Sequence of chain 1.C:
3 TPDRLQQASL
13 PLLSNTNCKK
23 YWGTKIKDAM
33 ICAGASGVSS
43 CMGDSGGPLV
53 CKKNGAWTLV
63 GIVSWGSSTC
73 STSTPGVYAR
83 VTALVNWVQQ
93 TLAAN

Sequence of chain 1.B:
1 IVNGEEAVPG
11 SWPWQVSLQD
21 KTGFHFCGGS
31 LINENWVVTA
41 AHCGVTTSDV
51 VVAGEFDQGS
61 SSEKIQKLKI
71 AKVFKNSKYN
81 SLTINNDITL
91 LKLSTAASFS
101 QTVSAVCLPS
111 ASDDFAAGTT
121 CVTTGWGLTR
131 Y

The small molecule below binds the protein below.
Small molecule (SMILES): N[C@@H](CO)C(=O)N[C@@H](CC1=CN=C2CC=CC=C12)C(=O)N1CCC[C@H]1C(=O)N[C@H](C=O)CC1=CN=C2C=CC=CC12

Sequence of chain 1.E:
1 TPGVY

Binding-site contacts:
Ligand atom N contacts residue GLY3 of chain 1.E at 0.9 Å.
Ligand atom CG contacts residue TYR5 of chain 1.E at 0.4 Å (hydrophobic).
Ligand atom CA contacts residue VAL4 of chain 1.E at 1.4 Å (hydrophobic).
Ligand atom CD contacts residue VAL4 of chain 1.E at 1.4 Å (hydrophobic).
Ligand atom O contacts residue TYR5 of chain 1.E at 1.6 Å (h-bond).
Ligand atom C contacts residue PRO2 of chain 1.E at 1.9 Å (hydrophobic).
Ligand atom CE2 contacts residue TYR5 of chain 1.E at 0.5 Å (hydrophobic).
Ligand atom N contacts residue VAL4 of chain 1.E at 2.0 Å (h-bond).
Ligand atom C contacts residue VAL4 of chain 1.E at 0.5 Å (hydrophobic).
Ligand atom OG contacts residue PRO2 of chain 1.E at 0.7 Å.
Ligand atom CB contacts residue TYR5 of chain 1.E at 0.8 Å (hydrophobic).
Ligand atom CD1 contacts residue TYR5 of chain 1.E at 0.2 Å (hydrophobic).
Ligand atom CA contacts residue TYR5 of chain 1.E at 0.9 Å (hydrophobic).
Ligand atom C contacts residue SER47 of chain 1.C at 1.4 Å.
Ligand atom O contacts residue VAL4 of chain 1.E at 1.5 Å.
Ligand atom CD2 contacts residue TYR5 of chain 1.E at 0.6 Å (hydrophobic).
Ligand atom N contacts residue PRO2 of chain 1.E at 1.3 Å.
Ligand atom CA contacts residue GLY3 of chain 1.E at 1.3 Å.
Ligand atom O contacts residue GLY3 of chain 1.E at 1.4 Å (h-bond).
Ligand atom N contacts residue VAL4 of chain 1.E at 0.8 Å.
Ligand atom CA contacts residue VAL4 of chain 1.E at 1.0 Å (hydrophobic).
Ligand atom CE3 contacts residue TYR5 of chain 1.E at 1.5 Å (hydrophobic).
Ligand atom C contacts residue TYR5 of chain 1.E at 1.6 Å (hydrophobic).
Ligand atom C contacts residue VAL4 of chain 1.E at 1.1 Å (hydrophobic).
Ligand atom O contacts residue TYR5 of chain 1.E at 1.4 Å (h-bond).
Ligand atom CB contacts residue PRO2 of chain 1.E at 1.3 Å (hydrophobic).
Ligand atom CA contacts residue TYR5 of chain 1.E at 2.0 Å (hydrophobic).
Ligand atom NE1 contacts residue TYR5 of chain 1.E at 0.2 Å.
Ligand atom CG contacts residue VAL4 of chain 1.E at 1.6 Å (hydrophobic).
Ligand atom C contacts residue TYR5 of chain 1.E at 0.7 Å (hydrophobic).
Ligand atom CA contacts residue GLY3 of chain 1.E at 1.3 Å.
Ligand atom CB contacts residue VAL4 of chain 1.E at 0.5 Å (hydrophobic).
Ligand atom O contacts residue VAL4 of chain 1.E at 1.1 Å (h-bond).
Ligand atom CZ2 contacts residue TYR5 of chain 1.E at 0.9 Å (hydrophobic).
Ligand atom C contacts residue GLY3 of chain 1.E at 1.6 Å.
Ligand atom CA contacts residue PRO2 of chain 1.E at 1.0 Å (hydrophobic).
Ligand atom CH2 contacts residue TYR5 of chain 1.E at 2.0 Å (hydrophobic).
Ligand atom N contacts residue TYR5 of chain 1.E at 1.0 Å (h-bond).
Ligand atom C contacts residue GLY3 of chain 1.E at 1.4 Å.
Ligand atom CZ3 contacts residue TYR5 of chain 1.E at 1.9 Å (hydrophobic).